Binding-site contacts:
Ligand atom O1B contacts residue TYR72 of chain 42.A at 4.1 Å.
Ligand atom O4 contacts residue ASN80 of chain 42.A at 4.3 Å.
Ligand atom O6 contacts residue ASN93 of chain 42.A at 3.0 Å (h-bond).
Ligand atom O4 contacts residue ILE79 of chain 42.A at 4.0 Å.
Ligand atom C5 contacts residue ASN93 of chain 42.A at 3.6 Å.
Ligand atom C1 contacts residue LYS186 of chain 42.A at 3.9 Å.
Ligand atom C11 contacts residue ASP85 of chain 42.B at 4.0 Å.
Ligand atom O8 contacts residue TYR72 of chain 42.A at 4.3 Å.
Ligand atom O1A contacts residue SER89 of chain 42.A at 3.1 Å (h-bond).
Ligand atom O3 contacts residue GLY78 of chain 42.A at 3.3 Å.
Ligand atom O4 contacts residue VAL296 of chain 42.A at 3.9 Å.
Ligand atom C4 contacts residue HIS298 of chain 42.A at 3.2 Å.
Ligand atom O1A contacts residue ARG77 of chain 42.A at 3.2 Å (salt-bridge).
Ligand atom O1B contacts residue ARG77 of chain 42.A at 2.9 Å (salt-bridge).
Ligand atom C6 contacts residue TYR72 of chain 42.A at 4.0 Å (hydrophobic).
Ligand atom C3 contacts residue HIS298 of chain 42.A at 3.6 Å.
Ligand atom C5 contacts residue TYR72 of chain 42.A at 3.9 Å (hydrophobic).
Ligand atom O1B contacts residue SER89 of chain 42.A at 3.1 Å (h-bond).
Ligand atom C6 contacts residue ASN93 of chain 42.A at 3.0 Å.
Ligand atom O1A contacts residue GLY78 of chain 42.A at 3.2 Å (h-bond).
Ligand atom C1 contacts residue SER89 of chain 42.A at 3.5 Å.
Ligand atom C2 contacts residue GLY78 of chain 42.A at 3.9 Å.
Ligand atom O4 contacts residue THR291 of chain 42.A at 3.5 Å.
Ligand atom C4 contacts residue TYR72 of chain 42.A at 3.8 Å (hydrophobic).
Ligand atom O8 contacts residue ARG77 of chain 42.A at 3.2 Å (salt-bridge).
Ligand atom O1A contacts residue HIS298 of chain 42.A at 3.9 Å.
Ligand atom C4 contacts residue GLY78 of chain 42.A at 3.4 Å.
Ligand atom N5 contacts residue TYR72 of chain 42.A at 3.4 Å (h-bond).
Ligand atom C3 contacts residue GLY78 of chain 42.A at 3.6 Å.
Ligand atom O1A contacts residue TYR72 of chain 42.A at 3.5 Å.
Ligand atom C3 contacts residue VAL296 of chain 42.A at 3.7 Å (hydrophobic).
Ligand atom O4 contacts residue GLY78 of chain 42.A at 3.1 Å.
Ligand atom C3 contacts residue GLY78 of chain 42.A at 4.0 Å.
Ligand atom C1 contacts residue TYR72 of chain 42.A at 4.1 Å (hydrophobic).
Ligand atom C1 contacts residue ARG77 of chain 42.A at 3.6 Å.
Ligand atom O1A contacts residue LYS186 of chain 42.A at 2.8 Å (salt-bridge).
Ligand atom O10 contacts residue THR291 of chain 42.A at 4.3 Å.
Ligand atom C1 contacts residue GLY78 of chain 42.A at 3.7 Å.
Ligand atom O4 contacts residue HIS298 of chain 42.A at 2.7 Å (h-bond).
Ligand atom C4 contacts residue ASN93 of chain 42.A at 4.2 Å.

Sequence of chain 42.A:
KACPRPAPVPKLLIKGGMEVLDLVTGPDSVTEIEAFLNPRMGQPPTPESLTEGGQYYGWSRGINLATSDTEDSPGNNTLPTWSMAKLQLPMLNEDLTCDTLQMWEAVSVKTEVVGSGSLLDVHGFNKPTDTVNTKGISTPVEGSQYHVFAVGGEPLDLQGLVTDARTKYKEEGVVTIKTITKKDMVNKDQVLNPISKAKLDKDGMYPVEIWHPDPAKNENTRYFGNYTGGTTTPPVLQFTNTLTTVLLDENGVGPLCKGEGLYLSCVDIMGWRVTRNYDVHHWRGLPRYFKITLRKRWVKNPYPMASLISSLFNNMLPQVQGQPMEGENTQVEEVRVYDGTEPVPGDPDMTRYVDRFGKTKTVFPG

Sequence of chain 42.B:
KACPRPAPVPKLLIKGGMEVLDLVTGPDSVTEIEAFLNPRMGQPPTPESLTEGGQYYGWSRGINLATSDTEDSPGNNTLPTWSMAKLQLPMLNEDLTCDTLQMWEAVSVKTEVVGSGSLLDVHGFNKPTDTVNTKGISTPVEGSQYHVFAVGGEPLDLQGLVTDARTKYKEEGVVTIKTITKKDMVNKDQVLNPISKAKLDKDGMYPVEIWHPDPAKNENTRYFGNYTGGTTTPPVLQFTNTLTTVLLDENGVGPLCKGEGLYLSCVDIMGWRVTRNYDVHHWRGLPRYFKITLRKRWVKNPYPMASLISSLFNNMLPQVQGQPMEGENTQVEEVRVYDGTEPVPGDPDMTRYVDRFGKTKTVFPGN

This protein binds this small molecule.
Small molecule (SMILES): CC(=O)N[C@@H]1[C@@H](O[C@@H]2O[C@H](CO)[C@H](O)[C@H](O[C@]3(C(=O)O)C[C@H](O)[C@@H](NC(C)=O)[C@H]([C@H](O)[C@H](O)CO)O3)[C@H]2O)[C@H](O)[C@@H](CO[C@]2(C(=O)O)C[C@H](O)[C@@H](NC(C)=O)[C@H]([C@H](O)[C@H](O)CO)O2)O[C@H]1O